This small molecule binds to this protein.
Small molecule (SMILES): O=C(O)CN(CCN(CC(=O)O)CC(=O)O)CC(=O)O

Sequence of chain 1.B:
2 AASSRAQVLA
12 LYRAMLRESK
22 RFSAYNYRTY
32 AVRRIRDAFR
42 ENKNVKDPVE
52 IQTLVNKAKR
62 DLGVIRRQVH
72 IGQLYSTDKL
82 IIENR

Binding-site contacts:
Ligand atom O18 contacts residue GLU84 of chain 1.B at 3.5 Å.
Ligand atom C1 contacts residue GLU84 of chain 1.B at 4.0 Å.
Ligand atom O19 contacts residue EDO1 of chain 1.OB at 3.3 Å (h-bond).
Ligand atom O15 contacts residue VAL33 of chain 1.B at 3.8 Å.
Ligand atom O20 contacts residue EDO1 of chain 1.OB at 3.8 Å.
Ligand atom C12 contacts residue EDO1 of chain 1.OB at 4.1 Å.
Ligand atom C4 contacts residue TYR26 of chain 1.B at 4.1 Å (hydrophobic).
Ligand atom C9 contacts residue THR30 of chain 1.B at 3.9 Å.
Ligand atom C7 contacts residue ARG29 of chain 1.B at 3.7 Å.
Ligand atom C5 contacts residue ARG29 of chain 1.B at 3.3 Å.
Ligand atom C6 contacts residue ARG29 of chain 1.B at 3.1 Å.
Ligand atom O13 contacts residue EDO1 of chain 1.OB at 3.9 Å.
Ligand atom N8 contacts residue ARG29 of chain 1.B at 3.0 Å (salt-bridge).
Ligand atom O17 contacts residue ILE83 of chain 1.B at 3.3 Å (h-bond).
Ligand atom O20 contacts residue GLU84 of chain 1.B at 2.9 Å (salt-bridge).
Ligand atom N3 contacts residue ARG29 of chain 1.B at 3.6 Å (salt-bridge).
Ligand atom O17 contacts residue GLU84 of chain 1.B at 4.0 Å.
Ligand atom C2 contacts residue TYR26 of chain 1.B at 3.9 Å (hydrophobic).
Ligand atom O17 contacts residue TYR26 of chain 1.B at 3.7 Å.
Ligand atom O13 contacts residue ARG29 of chain 1.B at 3.7 Å.
Ligand atom O16 contacts residue THR30 of chain 1.B at 3.9 Å.
Ligand atom C9 contacts residue ARG29 of chain 1.B at 3.2 Å.
Ligand atom O14 contacts residue ARG29 of chain 1.B at 3.7 Å.
Ligand atom C1 contacts residue ILE83 of chain 1.B at 4.1 Å (hydrophobic).
Ligand atom C10 contacts residue LYS21 of chain 1.B at 4.2 Å.
Ligand atom O15 contacts residue LYS21 of chain 1.B at 3.0 Å (salt-bridge).
Ligand atom C12 contacts residue LYS21 of chain 1.B at 3.9 Å.
Ligand atom C5 contacts residue EDO1 of chain 1.OB at 3.8 Å.
Ligand atom C1 contacts residue TYR26 of chain 1.B at 4.2 Å (hydrophobic).
Ligand atom C12 contacts residue ARG29 of chain 1.B at 3.6 Å.
Ligand atom C4 contacts residue GLU84 of chain 1.B at 3.2 Å.
Ligand atom O13 contacts residue LYS21 of chain 1.B at 2.9 Å (salt-bridge).
Ligand atom O20 contacts residue ARG29 of chain 1.B at 3.8 Å.
Ligand atom O20 contacts residue LYS80 of chain 1.B at 3.7 Å.
Ligand atom C4 contacts residue ARG29 of chain 1.B at 2.9 Å.
Ligand atom C5 contacts residue GLU84 of chain 1.B at 3.4 Å.
Ligand atom O14 contacts residue EDO1 of chain 1.OB at 3.1 Å (h-bond).
Ligand atom C11 contacts residue ARG29 of chain 1.B at 3.7 Å.
Ligand atom O18 contacts residue ILE83 of chain 1.B at 3.9 Å.
Ligand atom O19 contacts residue ARG29 of chain 1.B at 3.8 Å.